Sequence of chain 1.E:
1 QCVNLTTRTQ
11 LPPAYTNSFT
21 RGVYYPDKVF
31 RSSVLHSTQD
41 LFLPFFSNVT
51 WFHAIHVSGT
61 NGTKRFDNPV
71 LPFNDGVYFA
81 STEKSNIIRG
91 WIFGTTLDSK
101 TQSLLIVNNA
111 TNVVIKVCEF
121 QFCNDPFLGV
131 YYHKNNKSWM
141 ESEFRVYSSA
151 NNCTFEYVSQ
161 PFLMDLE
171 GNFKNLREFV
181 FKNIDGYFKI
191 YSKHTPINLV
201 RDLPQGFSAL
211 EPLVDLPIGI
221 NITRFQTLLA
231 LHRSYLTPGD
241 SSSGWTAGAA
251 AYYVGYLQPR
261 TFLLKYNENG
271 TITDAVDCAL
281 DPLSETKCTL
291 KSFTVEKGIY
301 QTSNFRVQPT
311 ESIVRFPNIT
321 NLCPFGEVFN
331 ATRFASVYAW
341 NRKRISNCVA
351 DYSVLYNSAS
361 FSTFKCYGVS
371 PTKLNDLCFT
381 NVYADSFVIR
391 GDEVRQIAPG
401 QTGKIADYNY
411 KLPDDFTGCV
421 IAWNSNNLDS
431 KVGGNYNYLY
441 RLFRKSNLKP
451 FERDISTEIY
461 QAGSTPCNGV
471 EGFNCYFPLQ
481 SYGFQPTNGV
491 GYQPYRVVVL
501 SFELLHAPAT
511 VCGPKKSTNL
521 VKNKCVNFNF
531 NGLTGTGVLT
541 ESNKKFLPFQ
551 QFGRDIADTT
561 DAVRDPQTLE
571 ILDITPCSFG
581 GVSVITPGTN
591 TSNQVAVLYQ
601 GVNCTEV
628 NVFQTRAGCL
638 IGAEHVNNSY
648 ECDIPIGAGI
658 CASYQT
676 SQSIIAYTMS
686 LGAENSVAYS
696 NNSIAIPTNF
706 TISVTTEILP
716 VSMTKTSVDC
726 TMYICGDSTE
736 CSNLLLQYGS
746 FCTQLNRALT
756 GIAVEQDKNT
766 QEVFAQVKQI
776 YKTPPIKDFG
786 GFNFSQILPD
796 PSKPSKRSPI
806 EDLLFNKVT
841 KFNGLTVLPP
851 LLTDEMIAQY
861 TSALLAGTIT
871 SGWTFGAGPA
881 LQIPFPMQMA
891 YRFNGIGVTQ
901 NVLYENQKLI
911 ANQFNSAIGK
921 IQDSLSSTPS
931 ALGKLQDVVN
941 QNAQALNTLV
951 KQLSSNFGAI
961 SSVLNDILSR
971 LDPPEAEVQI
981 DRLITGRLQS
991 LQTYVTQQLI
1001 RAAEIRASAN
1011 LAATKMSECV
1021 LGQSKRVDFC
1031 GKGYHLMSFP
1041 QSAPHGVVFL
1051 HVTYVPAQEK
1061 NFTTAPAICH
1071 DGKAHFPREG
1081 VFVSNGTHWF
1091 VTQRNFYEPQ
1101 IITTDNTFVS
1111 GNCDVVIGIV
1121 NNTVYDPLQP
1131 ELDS

This protein binds this small molecule.
Small molecule (SMILES): CC(=O)N[C@@H]1[C@@H](O)[C@H](O)[C@@H](CO)O[C@H]1O

Binding-site contacts:
Ligand atom C3 contacts residue ASN644 of chain 1.E at 3.8 Å.
Ligand atom C1 contacts residue ASN644 of chain 1.E at 1.4 Å.
Ligand atom C8 contacts residue HIS642 of chain 1.E at 3.2 Å.
Ligand atom C2 contacts residue ASN644 of chain 1.E at 2.5 Å.
Ligand atom C7 contacts residue HIS642 of chain 1.E at 4.2 Å.
Ligand atom O5 contacts residue ASN644 of chain 1.E at 2.2 Å (h-bond).
Ligand atom O7 contacts residue VAL643 of chain 1.E at 4.0 Å.
Ligand atom C8 contacts residue VAL643 of chain 1.E at 3.2 Å (hydrophobic).
Ligand atom O7 contacts residue ASN644 of chain 1.E at 3.5 Å (h-bond).
Ligand atom O7 contacts residue HIS642 of chain 1.E at 4.1 Å.
Ligand atom C4 contacts residue ASN644 of chain 1.E at 4.1 Å.
Ligand atom C5 contacts residue ASN644 of chain 1.E at 3.5 Å.
Ligand atom C8 contacts residue ASN644 of chain 1.E at 4.3 Å.
Ligand atom C7 contacts residue VAL643 of chain 1.E at 3.9 Å (hydrophobic).
Ligand atom N2 contacts residue VAL643 of chain 1.E at 4.5 Å.
Ligand atom N2 contacts residue ASN644 of chain 1.E at 3.1 Å (h-bond).
Ligand atom C7 contacts residue ASN644 of chain 1.E at 3.5 Å.